Sequence of chain 1.C:
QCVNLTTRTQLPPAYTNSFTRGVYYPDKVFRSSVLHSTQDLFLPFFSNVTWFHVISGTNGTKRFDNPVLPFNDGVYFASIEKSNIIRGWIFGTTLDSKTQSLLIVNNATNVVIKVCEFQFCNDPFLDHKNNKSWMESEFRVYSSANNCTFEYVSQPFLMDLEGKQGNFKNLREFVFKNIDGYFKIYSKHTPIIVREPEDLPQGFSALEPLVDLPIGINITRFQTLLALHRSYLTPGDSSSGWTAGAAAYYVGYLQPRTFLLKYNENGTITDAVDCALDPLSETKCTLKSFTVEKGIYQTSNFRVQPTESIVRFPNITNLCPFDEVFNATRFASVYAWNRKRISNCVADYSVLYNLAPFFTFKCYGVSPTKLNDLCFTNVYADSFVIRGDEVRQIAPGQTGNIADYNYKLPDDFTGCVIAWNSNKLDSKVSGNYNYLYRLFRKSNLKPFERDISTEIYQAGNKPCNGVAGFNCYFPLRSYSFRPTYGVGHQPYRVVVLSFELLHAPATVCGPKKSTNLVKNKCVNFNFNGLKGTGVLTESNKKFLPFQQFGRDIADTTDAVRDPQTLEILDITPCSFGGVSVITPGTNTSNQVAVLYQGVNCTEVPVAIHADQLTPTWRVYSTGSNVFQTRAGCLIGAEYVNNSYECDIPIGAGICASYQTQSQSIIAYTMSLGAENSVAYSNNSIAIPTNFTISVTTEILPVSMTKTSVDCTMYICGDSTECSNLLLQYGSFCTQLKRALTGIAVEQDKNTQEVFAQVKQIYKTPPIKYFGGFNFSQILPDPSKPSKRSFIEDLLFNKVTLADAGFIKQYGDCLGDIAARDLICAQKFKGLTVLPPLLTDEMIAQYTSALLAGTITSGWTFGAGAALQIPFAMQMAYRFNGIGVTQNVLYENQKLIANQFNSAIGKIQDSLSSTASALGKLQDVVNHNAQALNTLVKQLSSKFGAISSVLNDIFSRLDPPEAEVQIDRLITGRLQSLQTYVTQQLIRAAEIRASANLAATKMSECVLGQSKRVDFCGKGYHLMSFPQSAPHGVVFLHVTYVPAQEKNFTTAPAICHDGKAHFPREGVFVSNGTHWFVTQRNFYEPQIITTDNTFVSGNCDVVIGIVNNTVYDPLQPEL

The protein below binds the small molecule below.
Small molecule (SMILES): CC(=O)N[C@@H]1[C@@H](O)[C@H](O)[C@@H](CO)O[C@H]1O

Binding-site contacts:
Ligand atom C5 contacts residue ASN587 of chain 1.C at 3.7 Å.
Ligand atom C3 contacts residue ASN587 of chain 1.C at 3.8 Å.
Ligand atom C1 contacts residue ASN587 of chain 1.C at 1.4 Å.
Ligand atom C4 contacts residue ASN587 of chain 1.C at 4.2 Å.
Ligand atom O5 contacts residue ASN587 of chain 1.C at 2.4 Å (h-bond).
Ligand atom O7 contacts residue GLU293 of chain 1.C at 3.8 Å.
Ligand atom N2 contacts residue ASN587 of chain 1.C at 2.9 Å (h-bond).
Ligand atom C8 contacts residue THR291 of chain 1.C at 4.4 Å.
Ligand atom C8 contacts residue GLU293 of chain 1.C at 4.0 Å.
Ligand atom C2 contacts residue ASN587 of chain 1.C at 2.5 Å.
Ligand atom O7 contacts residue ASN587 of chain 1.C at 4.0 Å.
Ligand atom C7 contacts residue GLU293 of chain 1.C at 4.3 Å.
Ligand atom C7 contacts residue ASN587 of chain 1.C at 3.6 Å.